The small molecule below binds the protein below.
Small molecule (SMILES): N#Cc1ccc(-c2ccc(S(N)(=O)=O)cc2)cc1

Binding-site contacts:
Ligand atom C3 contacts residue ASP19 of chain 1.A at 4.1 Å.
Ligand atom C3 contacts residue TRP5 of chain 1.A at 3.8 Å (hydrophobic).
Ligand atom C11 contacts residue HIS10 of chain 1.A at 3.9 Å.
Ligand atom O2 contacts residue ASP19 of chain 1.A at 2.8 Å (salt-bridge).
Ligand atom C5 contacts residue HIS10 of chain 1.A at 3.7 Å.
Ligand atom C8 contacts residue HIS3 of chain 1.A at 3.3 Å.
Ligand atom N3 contacts residue ASN11 of chain 1.A at 3.5 Å (h-bond).
Ligand atom C6 contacts residue HIS10 of chain 1.A at 4.4 Å.
Ligand atom C2 contacts residue HIS4 of chain 1.A at 3.9 Å.
Ligand atom C9 contacts residue HIS3 of chain 1.A at 3.5 Å.
Ligand atom C10 contacts residue HIS4 of chain 1.A at 4.3 Å.
Ligand atom O1 contacts residue PHE20 of chain 1.A at 3.9 Å.
Ligand atom N3 contacts residue TRP16 of chain 1.A at 3.2 Å.
Ligand atom N7 contacts residue HIS3 of chain 1.A at 3.5 Å (h-bond).
Ligand atom C1 contacts residue HIS4 of chain 1.A at 4.4 Å.
Ligand atom C7 contacts residue HIS3 of chain 1.A at 3.8 Å.
Ligand atom O2 contacts residue HIS15 of chain 1.A at 3.1 Å (h-bond).
Ligand atom O1 contacts residue TRP5 of chain 1.A at 3.5 Å.
Ligand atom S1 contacts residue TRP5 of chain 1.A at 4.0 Å.
Ligand atom C1 contacts residue ASN11 of chain 1.A at 4.3 Å.
Ligand atom O2 contacts residue TRP16 of chain 1.A at 3.9 Å.
Ligand atom N3 contacts residue TRP5 of chain 1.A at 3.4 Å.
Ligand atom C12 contacts residue ASN11 of chain 1.A at 3.8 Å.
Ligand atom C11 contacts residue HIS15 of chain 1.A at 4.0 Å.
Ligand atom S1 contacts residue ASP19 of chain 1.A at 3.5 Å (salt-bridge).
Ligand atom S1 contacts residue HIS15 of chain 1.A at 4.0 Å.
Ligand atom S1 contacts residue TRP16 of chain 1.A at 4.4 Å.
Ligand atom C4 contacts residue HIS3 of chain 1.A at 4.4 Å.
Ligand atom C10 contacts residue TRP5 of chain 1.A at 4.2 Å (hydrophobic).
Ligand atom C2 contacts residue TRP5 of chain 1.A at 4.4 Å (hydrophobic).
Ligand atom O2 contacts residue LYS18 of chain 1.A at 4.2 Å.
Ligand atom C1 contacts residue HIS10 of chain 1.A at 4.3 Å.
Ligand atom C81 contacts residue HIS3 of chain 1.A at 3.8 Å.
Ligand atom N3 contacts residue HIS15 of chain 1.A at 3.8 Å.
Ligand atom C11 contacts residue ASN11 of chain 1.A at 3.9 Å.
Ligand atom C12 contacts residue HIS10 of chain 1.A at 3.3 Å.
Ligand atom O1 contacts residue ASP19 of chain 1.A at 3.4 Å (salt-bridge).
Ligand atom C10 contacts residue ASP19 of chain 1.A at 4.0 Å.
Ligand atom C3 contacts residue HIS4 of chain 1.A at 3.6 Å.
Ligand atom C5 contacts residue ASN11 of chain 1.A at 4.4 Å.

Sequence of chain 1.A:
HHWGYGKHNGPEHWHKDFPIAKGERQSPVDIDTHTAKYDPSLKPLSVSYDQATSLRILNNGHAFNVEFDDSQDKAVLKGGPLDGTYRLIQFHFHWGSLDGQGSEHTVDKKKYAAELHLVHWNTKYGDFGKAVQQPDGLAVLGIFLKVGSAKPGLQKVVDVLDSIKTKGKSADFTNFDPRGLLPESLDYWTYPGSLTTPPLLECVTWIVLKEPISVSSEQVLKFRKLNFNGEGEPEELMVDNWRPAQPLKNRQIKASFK